Sequence of chain 1.B:
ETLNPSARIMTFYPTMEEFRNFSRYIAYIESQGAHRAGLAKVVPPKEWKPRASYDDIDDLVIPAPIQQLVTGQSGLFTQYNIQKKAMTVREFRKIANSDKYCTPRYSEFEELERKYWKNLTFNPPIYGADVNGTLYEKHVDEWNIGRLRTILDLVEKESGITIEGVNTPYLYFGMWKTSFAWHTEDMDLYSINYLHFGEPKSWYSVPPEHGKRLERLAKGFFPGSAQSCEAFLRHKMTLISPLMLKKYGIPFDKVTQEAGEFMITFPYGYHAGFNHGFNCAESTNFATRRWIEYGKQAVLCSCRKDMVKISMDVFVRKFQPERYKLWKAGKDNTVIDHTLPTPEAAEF

A small-molecule ligand and the protein it binds are described below.
Small molecule (SMILES): CN1CCC(c2cnn(-c3nccc4c(=O)[nH]cnc34)c2)CC1

Binding-site contacts:
Ligand atom C7 contacts residue GLU191 of chain 1.B at 3.4 Å.
Ligand atom C5 contacts residue TYR133 of chain 1.B at 3.5 Å (hydrophobic).
Ligand atom N contacts residue ZN1 of chain 1.K at 2.3 Å.
Ligand atom N4 contacts residue GLU191 of chain 1.B at 3.4 Å (salt-bridge).
Ligand atom C7 contacts residue ZN1 of chain 1.K at 3.2 Å.
Ligand atom N3 contacts residue ZN1 of chain 1.K at 2.9 Å.
Ligand atom N5 contacts residue TYR176 of chain 1.B at 4.0 Å.
Ligand atom N4 contacts residue HIS189 of chain 1.B at 3.0 Å (h-bond).
Ligand atom C6 contacts residue TYR133 of chain 1.B at 3.7 Å (hydrophobic).
Ligand atom C15 contacts residue TYR176 of chain 1.B at 3.6 Å (hydrophobic).
Ligand atom O contacts residue PHE186 of chain 1.B at 3.4 Å.
Ligand atom N1 contacts residue PHE186 of chain 1.B at 3.9 Å.
Ligand atom C5 contacts residue PHE186 of chain 1.B at 3.4 Å (hydrophobic).
Ligand atom C contacts residue PHE186 of chain 1.B at 3.6 Å (hydrophobic).
Ligand atom N1 contacts residue TYR178 of chain 1.B at 3.9 Å.
Ligand atom C contacts residue TRP209 of chain 1.B at 3.8 Å (hydrophobic).
Ligand atom N3 contacts residue HIS189 of chain 1.B at 3.6 Å (h-bond).
Ligand atom C9 contacts residue TYR178 of chain 1.B at 3.6 Å (hydrophobic).
Ligand atom C15 contacts residue GLU170 of chain 1.B at 3.2 Å.
Ligand atom N2 contacts residue TYR178 of chain 1.B at 3.8 Å.
Ligand atom N4 contacts residue ZN1 of chain 1.K at 2.1 Å.
Ligand atom C2 contacts residue ZN1 of chain 1.K at 3.0 Å.
Ligand atom O contacts residue LYS207 of chain 1.B at 2.9 Å (salt-bridge).
Ligand atom C7 contacts residue HIS189 of chain 1.B at 3.8 Å.
Ligand atom N contacts residue HIS189 of chain 1.B at 3.5 Å (h-bond).
Ligand atom C1 contacts residue PHE186 of chain 1.B at 3.8 Å (hydrophobic).
Ligand atom C6 contacts residue TYR178 of chain 1.B at 3.5 Å (hydrophobic).
Ligand atom O contacts residue TYR133 of chain 1.B at 3.4 Å (h-bond).
Ligand atom C1 contacts residue TRP209 of chain 1.B at 3.6 Å (hydrophobic).
Ligand atom C1 contacts residue HIS277 of chain 1.B at 3.8 Å.
Ligand atom C10 contacts residue TYR178 of chain 1.B at 3.5 Å (hydrophobic).
Ligand atom C8 contacts residue TYR178 of chain 1.B at 3.9 Å (hydrophobic).
Ligand atom C12 contacts residue GLY171 of chain 1.B at 3.8 Å.
Ligand atom C5 contacts residue LYS207 of chain 1.B at 4.0 Å.
Ligand atom C12 contacts residue TYR176 of chain 1.B at 3.6 Å (hydrophobic).
Ligand atom N contacts residue HIS277 of chain 1.B at 3.6 Å.
Ligand atom C4 contacts residue PHE186 of chain 1.B at 3.7 Å (hydrophobic).
Ligand atom N1 contacts residue TYR133 of chain 1.B at 2.8 Å (h-bond).
Ligand atom C1 contacts residue ZN1 of chain 1.K at 3.3 Å.
Ligand atom C2 contacts residue HIS189 of chain 1.B at 3.8 Å.